Binding-site contacts:
Ligand atom CB contacts residue VAL4 of chain 6.E at 4.4 Å (hydrophobic).
Ligand atom N contacts residue VAL4 of chain 6.E at 4.3 Å.
Ligand atom CG2 contacts residue VAL4 of chain 6.E at 3.4 Å (hydrophobic).
Ligand atom N contacts residue ALA2 of chain 6.E at 2.8 Å (h-bond).
Ligand atom CD contacts residue VAL4 of chain 6.E at 3.6 Å (hydrophobic).
Ligand atom CB contacts residue VAL4 of chain 6.E at 4.0 Å (hydrophobic).
Ligand atom CB contacts residue ALA2 of chain 6.E at 3.3 Å (hydrophobic).
Ligand atom CA contacts residue VAL4 of chain 6.E at 3.3 Å (hydrophobic).
Ligand atom OG contacts residue GLN3 of chain 6.E at 3.3 Å (h-bond).
Ligand atom N contacts residue VAL4 of chain 6.E at 3.1 Å (h-bond).
Ligand atom CG1 contacts residue GLN3 of chain 6.E at 3.3 Å.
Ligand atom CA contacts residue ALA2 of chain 6.E at 3.3 Å (hydrophobic).
Ligand atom CA contacts residue GLN3 of chain 6.E at 4.5 Å.
Ligand atom CG2 contacts residue GLN3 of chain 6.E at 3.5 Å.
Ligand atom CA contacts residue ALA2 of chain 6.E at 3.9 Å (hydrophobic).
Ligand atom O contacts residue VAL4 of chain 6.E at 4.4 Å.
Ligand atom OE1 contacts residue VAL4 of chain 6.E at 3.6 Å.
Ligand atom C contacts residue VAL4 of chain 6.E at 4.0 Å (hydrophobic).
Ligand atom CG2 contacts residue SER5 of chain 6.E at 3.4 Å.
Ligand atom C contacts residue ALA2 of chain 6.E at 3.5 Å (hydrophobic).
Ligand atom OE2 contacts residue VAL4 of chain 6.E at 3.7 Å.
Ligand atom O contacts residue VAL4 of chain 6.E at 3.2 Å (h-bond).
Ligand atom CB contacts residue ALA2 of chain 6.E at 4.4 Å (hydrophobic).
Ligand atom C contacts residue ALA2 of chain 6.E at 4.0 Å (hydrophobic).
Ligand atom CG contacts residue VAL4 of chain 6.E at 4.4 Å (hydrophobic).
Ligand atom O contacts residue ALA2 of chain 6.E at 4.0 Å.
Ligand atom OE1 contacts residue ASN25 of chain 6.E at 4.2 Å.
Ligand atom N contacts residue GLN3 of chain 6.E at 4.5 Å.
Ligand atom C contacts residue GLN3 of chain 6.E at 3.9 Å.
Ligand atom CA contacts residue VAL4 of chain 6.E at 4.1 Å (hydrophobic).
Ligand atom CG2 contacts residue ALA2 of chain 6.E at 4.0 Å (hydrophobic).
Ligand atom CG1 contacts residue ALA2 of chain 6.E at 4.5 Å (hydrophobic).
Ligand atom O contacts residue GLN3 of chain 6.E at 2.9 Å (h-bond).
Ligand atom C contacts residue VAL4 of chain 6.E at 3.5 Å (hydrophobic).
Ligand atom CB contacts residue GLN3 of chain 6.E at 3.7 Å.
Ligand atom CB contacts residue GLN3 of chain 6.E at 4.0 Å.

Sequence of chain 6.E:
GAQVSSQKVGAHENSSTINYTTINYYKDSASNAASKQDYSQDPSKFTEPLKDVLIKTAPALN

A small-molecule ligand and the protein it binds are described below.
Small molecule (SMILES): CC[C@H](C)[C@H](N)C(=O)N[C@@H](CO)C(=O)N[C@@H](CCC(=O)O)C(=O)N[C@H](C=O)C(C)C